Sequence of chain 1.C:
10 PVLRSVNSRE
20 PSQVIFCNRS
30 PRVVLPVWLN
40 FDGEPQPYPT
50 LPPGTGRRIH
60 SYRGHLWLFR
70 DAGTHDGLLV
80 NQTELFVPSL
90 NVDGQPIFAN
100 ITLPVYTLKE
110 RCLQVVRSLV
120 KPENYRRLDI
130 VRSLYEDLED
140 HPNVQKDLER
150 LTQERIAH

A small-molecule ligand and the protein it binds are described below.
Small molecule (SMILES): COCCOCCOc1cc([C@H](C(=O)N2C[C@H](O)C[C@H]2C(=O)N[C@@H](C)c2ccc(-c3scnc3C)cc2)C(C)C)on1

Binding-site contacts:
Ligand atom C26 contacts residue PRO48 of chain 1.C at 3.7 Å (hydrophobic).
Ligand atom C14 contacts residue TRP66 of chain 1.C at 3.6 Å (hydrophobic).
Ligand atom O contacts residue ARG18 of chain 1.C at 3.1 Å (salt-bridge).
Ligand atom C24 contacts residue ILE58 of chain 1.C at 3.4 Å (hydrophobic).
Ligand atom C13 contacts residue TRP37 of chain 1.C at 3.6 Å (hydrophobic).
Ligand atom O4 contacts residue TYR61 of chain 1.C at 3.6 Å.
Ligand atom N contacts residue PHE40 of chain 1.C at 3.5 Å.
Ligand atom C17 contacts residue HIS59 of chain 1.C at 3.6 Å.
Ligand atom N1 contacts residue TYR47 of chain 1.C at 3.6 Å (h-bond).
Ligand atom C17 contacts residue TYR47 of chain 1.C at 3.6 Å (hydrophobic).
Ligand atom C5 contacts residue TYR61 of chain 1.C at 3.6 Å (hydrophobic).
Ligand atom N contacts residue ASN16 of chain 1.C at 3.5 Å (h-bond).
Ligand atom O3 contacts residue PHE40 of chain 1.C at 3.3 Å.
Ligand atom O6 contacts residue TYR47 of chain 1.C at 2.8 Å (h-bond).
Ligand atom C14 contacts residue SER60 of chain 1.C at 3.7 Å.
Ligand atom S contacts residue TYR47 of chain 1.C at 3.6 Å.
Ligand atom C15 contacts residue HIS59 of chain 1.C at 3.4 Å.
Ligand atom C14 contacts residue HIS64 of chain 1.C at 3.6 Å.
Ligand atom O5 contacts residue TYR61 of chain 1.C at 3.7 Å.
Ligand atom C7 contacts residue TYR61 of chain 1.C at 3.5 Å (hydrophobic).
Ligand atom C26 contacts residue ILE58 of chain 1.C at 3.4 Å (hydrophobic).
Ligand atom C23 contacts residue TYR47 of chain 1.C at 3.7 Å (hydrophobic).
Ligand atom C15 contacts residue TRP66 of chain 1.C at 3.5 Å (hydrophobic).
Ligand atom C4 contacts residue ASN16 of chain 1.C at 3.5 Å.
Ligand atom C4 contacts residue ARG18 of chain 1.C at 3.5 Å.
Ligand atom N2 contacts residue HIS59 of chain 1.C at 2.9 Å (h-bond).
Ligand atom O2 contacts residue TYR61 of chain 1.C at 3.6 Å (h-bond).
Ligand atom C2 contacts residue ARG18 of chain 1.C at 3.7 Å.
Ligand atom C16 contacts residue HIS59 of chain 1.C at 3.3 Å.
Ligand atom O5 contacts residue SER60 of chain 1.C at 2.8 Å (h-bond).
Ligand atom N3 contacts residue PRO48 of chain 1.C at 3.5 Å (h-bond).
Ligand atom O5 contacts residue HIS64 of chain 1.C at 2.6 Å (h-bond).
Ligand atom C13 contacts residue TYR47 of chain 1.C at 3.2 Å (hydrophobic).
Ligand atom S contacts residue ILE58 of chain 1.C at 3.5 Å.
Ligand atom C3 contacts residue ARG18 of chain 1.C at 3.5 Å.
Ligand atom O3 contacts residue HIS64 of chain 1.C at 3.4 Å.
Ligand atom C29 contacts residue PRO48 of chain 1.C at 3.0 Å (hydrophobic).
Ligand atom C contacts residue PRO20 of chain 1.C at 3.6 Å (hydrophobic).
Ligand atom N3 contacts residue ARG56 of chain 1.C at 3.4 Å.
Ligand atom C10 contacts residue TYR47 of chain 1.C at 3.6 Å (hydrophobic).